Sequence of chain 1.C:
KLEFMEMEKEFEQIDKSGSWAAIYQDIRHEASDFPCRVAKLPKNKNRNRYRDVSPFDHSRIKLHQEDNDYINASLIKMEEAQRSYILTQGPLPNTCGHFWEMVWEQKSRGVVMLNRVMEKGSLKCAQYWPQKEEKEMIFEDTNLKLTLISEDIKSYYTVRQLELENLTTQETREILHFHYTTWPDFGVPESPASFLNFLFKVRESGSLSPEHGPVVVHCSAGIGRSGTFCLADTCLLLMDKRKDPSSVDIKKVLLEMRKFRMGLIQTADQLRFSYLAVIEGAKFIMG

A protein and the small-molecule ligand that binds it are described below.
Small molecule (SMILES): NC(=O)[C@H](Cc1ccc(C(F)(F)P(=O)(O)O)cc1)NC(=O)[C@H](Cc1ccc(C(F)(F)P(=O)(O)O)cc1)NC(=O)[C@H](CCC(=O)O)NC(=O)c1ccccc1

Binding-site contacts:
Ligand atom N36 contacts residue TYR58 of chain 1.C at 3.4 Å.
Ligand atom C40 contacts residue ALA229 of chain 1.C at 3.5 Å (hydrophobic).
Ligand atom O49 contacts residue ARG233 of chain 1.C at 3.3 Å (salt-bridge).
Ligand atom O49 contacts residue CYS227 of chain 1.C at 3.3 Å (h-bond).
Ligand atom O6 contacts residue ARG59 of chain 1.C at 3.6 Å.
Ligand atom C19 contacts residue ASP60 of chain 1.C at 2.9 Å.
Ligand atom C42 contacts residue TYR58 of chain 1.C at 3.6 Å (hydrophobic).
Ligand atom O51 contacts residue ARG233 of chain 1.C at 2.8 Å (salt-bridge).
Ligand atom C38 contacts residue ASP60 of chain 1.C at 2.9 Å.
Ligand atom C20 contacts residue ASP60 of chain 1.C at 3.2 Å.
Ligand atom P48 contacts residue CYS227 of chain 1.C at 3.5 Å.
Ligand atom C37 contacts residue TYR58 of chain 1.C at 3.5 Å (hydrophobic).
Ligand atom O51 contacts residue GLY232 of chain 1.C at 3.5 Å.
Ligand atom O49 contacts residue SER228 of chain 1.C at 3.0 Å (h-bond).
Ligand atom C20 contacts residue TYR58 of chain 1.C at 3.6 Å (hydrophobic).
Ligand atom O50 contacts residue ILE231 of chain 1.C at 2.9 Å (h-bond).
Ligand atom P48 contacts residue GLY232 of chain 1.C at 3.5 Å.
Ligand atom O50 contacts residue GLY232 of chain 1.C at 2.4 Å (h-bond).
Ligand atom O34 contacts residue ARG59 of chain 1.C at 3.0 Å (salt-bridge).
Ligand atom C41 contacts residue ALA229 of chain 1.C at 3.4 Å (hydrophobic).
Ligand atom C44 contacts residue ALA229 of chain 1.C at 3.7 Å (hydrophobic).
Ligand atom C44 contacts residue PHE194 of chain 1.C at 3.7 Å (hydrophobic).
Ligand atom C26 contacts residue ASP60 of chain 1.C at 3.6 Å.
Ligand atom O2 contacts residue ARG59 of chain 1.C at 2.9 Å (salt-bridge).
Ligand atom C38 contacts residue TYR58 of chain 1.C at 3.4 Å (hydrophobic).
Ligand atom F46 contacts residue GLY232 of chain 1.C at 3.2 Å.
Ligand atom F47 contacts residue PHE194 of chain 1.C at 3.7 Å.
Ligand atom O50 contacts residue CYS227 of chain 1.C at 3.3 Å (h-bond).
Ligand atom N36 contacts residue ASP60 of chain 1.C at 2.8 Å (salt-bridge).
Ligand atom O21 contacts residue TYR58 of chain 1.C at 3.7 Å.
Ligand atom O51 contacts residue CYS227 of chain 1.C at 3.3 Å (h-bond).
Ligand atom O50 contacts residue GLY230 of chain 1.C at 3.5 Å (h-bond).
Ligand atom O49 contacts residue ALA229 of chain 1.C at 2.8 Å (h-bond).
Ligand atom F31 contacts residue ARG59 of chain 1.C at 2.9 Å.
Ligand atom F46 contacts residue GLN274 of chain 1.C at 3.3 Å.
Ligand atom C22 contacts residue ASP60 of chain 1.C at 3.5 Å.
Ligand atom C37 contacts residue ASP60 of chain 1.C at 3.3 Å.
Ligand atom C41 contacts residue ILE231 of chain 1.C at 3.6 Å (hydrophobic).
Ligand atom C15 contacts residue SER130 of chain 1.C at 3.1 Å.
Ligand atom N54 contacts residue ASP60 of chain 1.C at 3.6 Å (salt-bridge).